This small molecule binds to this protein.
Small molecule (SMILES): CC(=O)N[C@@H]1[C@@H](O)[C@H](O)[C@@H](CO)O[C@H]1O

Sequence of chain 1.A:
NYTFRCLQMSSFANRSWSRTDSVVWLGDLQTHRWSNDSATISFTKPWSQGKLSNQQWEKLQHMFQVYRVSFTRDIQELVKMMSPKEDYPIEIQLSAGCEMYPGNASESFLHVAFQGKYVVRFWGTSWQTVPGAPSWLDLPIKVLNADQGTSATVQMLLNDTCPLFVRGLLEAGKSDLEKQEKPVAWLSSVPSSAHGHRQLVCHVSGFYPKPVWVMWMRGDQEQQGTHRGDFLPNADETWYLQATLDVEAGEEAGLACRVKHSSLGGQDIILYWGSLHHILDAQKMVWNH

Binding-site contacts:
Ligand atom O7 contacts residue ARG25 of chain 1.A at 3.9 Å.
Ligand atom C8 contacts residue ARG25 of chain 1.A at 4.5 Å.
Ligand atom O7 contacts residue SER24 of chain 1.A at 4.0 Å.
Ligand atom C2 contacts residue ASN42 of chain 1.A at 2.5 Å.
Ligand atom O7 contacts residue TRP23 of chain 1.A at 3.9 Å.
Ligand atom N2 contacts residue ARG25 of chain 1.A at 4.3 Å.
Ligand atom C5 contacts residue ASN42 of chain 1.A at 3.7 Å.
Ligand atom C7 contacts residue SER24 of chain 1.A at 4.0 Å.
Ligand atom C1 contacts residue SER24 of chain 1.A at 4.0 Å.
Ligand atom O7 contacts residue ASN42 of chain 1.A at 4.5 Å.
Ligand atom C8 contacts residue ASN42 of chain 1.A at 3.7 Å.
Ligand atom C7 contacts residue ARG25 of chain 1.A at 4.4 Å.
Ligand atom N2 contacts residue ASN42 of chain 1.A at 3.0 Å (h-bond).
Ligand atom C1 contacts residue ASN42 of chain 1.A at 1.4 Å.
Ligand atom C3 contacts residue ASN42 of chain 1.A at 3.9 Å.
Ligand atom O5 contacts residue ASN42 of chain 1.A at 2.3 Å (h-bond).
Ligand atom C4 contacts residue ASN42 of chain 1.A at 4.2 Å.
Ligand atom C7 contacts residue ASN42 of chain 1.A at 3.6 Å.
Ligand atom C3 contacts residue SER24 of chain 1.A at 4.1 Å.
Ligand atom N2 contacts residue SER24 of chain 1.A at 3.0 Å (h-bond).
Ligand atom O6 contacts residue ASN42 of chain 1.A at 4.5 Å.
Ligand atom C2 contacts residue SER24 of chain 1.A at 3.8 Å.